Binding-site contacts:
Ligand atom CAY contacts residue VAL194 of chain 35.A at 3.8 Å (hydrophobic).
Ligand atom CAZ contacts residue VAL194 of chain 35.A at 3.9 Å (hydrophobic).
Ligand atom OAC contacts residue PHE236 of chain 35.A at 3.5 Å.
Ligand atom CAO contacts residue PHE236 of chain 35.A at 3.7 Å (hydrophobic).
Ligand atom CAG contacts residue TYR110 of chain 35.A at 3.7 Å (hydrophobic).
Ligand atom CAN contacts residue ILE108 of chain 35.A at 3.7 Å (hydrophobic).
Ligand atom CAA contacts residue SER180 of chain 35.A at 3.6 Å.
Ligand atom CAA contacts residue ILE155 of chain 35.A at 3.8 Å (hydrophobic).
Ligand atom CAA contacts residue ILE181 of chain 35.A at 3.8 Å (hydrophobic).
Ligand atom CAJ contacts residue LEU132 of chain 35.A at 3.3 Å (hydrophobic).
Ligand atom CAL contacts residue LEU132 of chain 35.A at 3.9 Å (hydrophobic).
Ligand atom CAX contacts residue PHE236 of chain 35.A at 3.3 Å (hydrophobic).
Ligand atom OAV contacts residue ILE192 of chain 35.A at 3.1 Å.
Ligand atom OAC contacts residue TYR110 of chain 35.A at 3.6 Å.
Ligand atom NAT contacts residue TYR157 of chain 35.A at 3.4 Å.
Ligand atom CAD contacts residue ILE192 of chain 35.A at 3.4 Å (hydrophobic).
Ligand atom CAA contacts residue PRO179 of chain 35.A at 3.3 Å (hydrophobic).
Ligand atom CBA contacts residue TYR110 of chain 35.A at 3.4 Å (hydrophobic).
Ligand atom NBD contacts residue TYR110 of chain 35.A at 3.4 Å.
Ligand atom CAB contacts residue TYR203 of chain 35.A at 3.6 Å (hydrophobic).
Ligand atom NAU contacts residue LYS111 of chain 35.A at 3.5 Å (salt-bridge).
Ligand atom CAR contacts residue TYR203 of chain 35.A at 3.7 Å (hydrophobic).
Ligand atom CAK contacts residue TYR157 of chain 35.A at 3.6 Å (hydrophobic).
Ligand atom CAE contacts residue SER204 of chain 35.A at 3.4 Å.
Ligand atom NAT contacts residue ILE192 of chain 35.A at 3.8 Å.
Ligand atom NBC contacts residue PHE236 of chain 35.A at 3.7 Å.
Ligand atom CAJ contacts residue VAL194 of chain 35.A at 3.6 Å (hydrophobic).
Ligand atom CAE contacts residue TYR110 of chain 35.A at 3.8 Å (hydrophobic).
Ligand atom CAS contacts residue TYR203 of chain 35.A at 3.7 Å (hydrophobic).
Ligand atom CAH contacts residue TYR110 of chain 35.A at 3.6 Å (hydrophobic).
Ligand atom CAQ contacts residue PHE236 of chain 35.A at 3.5 Å (hydrophobic).
Ligand atom CAM contacts residue TYR157 of chain 35.A at 3.8 Å (hydrophobic).
Ligand atom CAL contacts residue MET130 of chain 35.A at 3.2 Å (hydrophobic).
Ligand atom NBD contacts residue PHE236 of chain 35.A at 3.6 Å.
Ligand atom CAX contacts residue TYR110 of chain 35.A at 3.6 Å (hydrophobic).
Ligand atom CAI contacts residue TYR157 of chain 35.A at 3.6 Å (hydrophobic).
Ligand atom CAL contacts residue VAL194 of chain 35.A at 3.8 Å (hydrophobic).
Ligand atom CBB contacts residue MET130 of chain 35.A at 3.7 Å (hydrophobic).
Ligand atom CAF contacts residue LYS111 of chain 35.A at 3.6 Å.
Ligand atom OAC contacts residue THR109 of chain 35.A at 3.8 Å.

Sequence of chain 35.A:
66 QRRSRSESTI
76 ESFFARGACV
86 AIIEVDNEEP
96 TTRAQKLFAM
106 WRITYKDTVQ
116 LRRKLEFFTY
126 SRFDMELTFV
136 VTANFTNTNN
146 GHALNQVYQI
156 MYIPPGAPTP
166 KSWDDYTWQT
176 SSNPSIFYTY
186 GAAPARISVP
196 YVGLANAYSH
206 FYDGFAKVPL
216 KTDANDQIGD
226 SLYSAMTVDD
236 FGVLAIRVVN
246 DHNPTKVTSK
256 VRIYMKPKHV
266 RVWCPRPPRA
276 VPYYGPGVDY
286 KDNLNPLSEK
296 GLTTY

This protein binds this small molecule.
Small molecule (SMILES): CCO/N=C/c1ccc(OCC[C@@H](C)CCN2CCN(c3ccncc3)C2=O)cc1

Sequence of chain 35.C:
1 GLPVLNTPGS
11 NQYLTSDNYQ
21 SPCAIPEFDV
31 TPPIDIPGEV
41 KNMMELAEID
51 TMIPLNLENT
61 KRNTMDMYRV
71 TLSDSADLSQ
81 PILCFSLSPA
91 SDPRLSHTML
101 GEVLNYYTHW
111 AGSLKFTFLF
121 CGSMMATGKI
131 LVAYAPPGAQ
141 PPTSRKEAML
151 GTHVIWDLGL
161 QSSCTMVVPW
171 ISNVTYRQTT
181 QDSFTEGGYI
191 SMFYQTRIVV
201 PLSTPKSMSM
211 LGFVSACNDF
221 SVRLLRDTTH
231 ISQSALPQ